Sequence of chain 1.A:
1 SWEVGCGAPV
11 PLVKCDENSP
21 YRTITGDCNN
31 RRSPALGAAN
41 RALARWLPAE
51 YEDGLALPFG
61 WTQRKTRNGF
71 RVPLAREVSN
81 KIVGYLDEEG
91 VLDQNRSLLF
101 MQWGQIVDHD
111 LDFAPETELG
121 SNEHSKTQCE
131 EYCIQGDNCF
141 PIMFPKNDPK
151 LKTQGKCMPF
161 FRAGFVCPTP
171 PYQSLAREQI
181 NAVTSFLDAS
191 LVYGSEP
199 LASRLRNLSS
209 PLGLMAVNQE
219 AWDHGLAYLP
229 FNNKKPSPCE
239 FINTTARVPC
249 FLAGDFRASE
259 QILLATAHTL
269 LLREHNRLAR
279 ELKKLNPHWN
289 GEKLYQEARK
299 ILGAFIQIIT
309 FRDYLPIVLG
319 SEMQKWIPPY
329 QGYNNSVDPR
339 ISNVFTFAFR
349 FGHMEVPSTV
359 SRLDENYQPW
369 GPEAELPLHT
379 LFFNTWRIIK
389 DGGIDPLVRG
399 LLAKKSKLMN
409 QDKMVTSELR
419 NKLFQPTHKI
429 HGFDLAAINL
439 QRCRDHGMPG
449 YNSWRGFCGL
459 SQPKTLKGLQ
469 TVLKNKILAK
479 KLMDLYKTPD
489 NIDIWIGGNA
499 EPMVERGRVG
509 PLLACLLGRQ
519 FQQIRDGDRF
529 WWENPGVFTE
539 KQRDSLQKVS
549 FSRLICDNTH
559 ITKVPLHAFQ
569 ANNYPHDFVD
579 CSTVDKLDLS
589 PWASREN

Binding-site contacts:
Ligand atom O7 contacts residue ASN241 of chain 1.A at 3.4 Å (h-bond).
Ligand atom N2 contacts residue ASN241 of chain 1.A at 3.2 Å (h-bond).
Ligand atom O5 contacts residue ALA244 of chain 1.A at 3.4 Å.
Ligand atom O3 contacts residue TRP384 of chain 1.A at 4.1 Å.
Ligand atom C5 contacts residue ALA244 of chain 1.A at 4.2 Å (hydrophobic).
Ligand atom C4 contacts residue ASN241 of chain 1.A at 4.1 Å.
Ligand atom C2 contacts residue ASN241 of chain 1.A at 2.6 Å.
Ligand atom C5 contacts residue ASN241 of chain 1.A at 3.5 Å.
Ligand atom C5 contacts residue TRP384 of chain 1.A at 4.4 Å (hydrophobic).
Ligand atom O7 contacts residue TRP384 of chain 1.A at 3.7 Å.
Ligand atom O6 contacts residue ASN241 of chain 1.A at 4.3 Å.
Ligand atom C1 contacts residue TRP384 of chain 1.A at 4.0 Å (hydrophobic).
Ligand atom C6 contacts residue ALA244 of chain 1.A at 4.0 Å (hydrophobic).
Ligand atom C1 contacts residue ALA244 of chain 1.A at 4.2 Å (hydrophobic).
Ligand atom O6 contacts residue LYS388 of chain 1.A at 3.4 Å.
Ligand atom C3 contacts residue TRP384 of chain 1.A at 4.3 Å (hydrophobic).
Ligand atom O5 contacts residue ASN241 of chain 1.A at 2.2 Å (h-bond).
Ligand atom C2 contacts residue TRP384 of chain 1.A at 3.7 Å (hydrophobic).
Ligand atom C8 contacts residue THR243 of chain 1.A at 4.4 Å.
Ligand atom O6 contacts residue ALA244 of chain 1.A at 3.5 Å.
Ligand atom C6 contacts residue LYS388 of chain 1.A at 4.1 Å.
Ligand atom O6 contacts residue TRP384 of chain 1.A at 3.4 Å.
Ligand atom C1 contacts residue ASN241 of chain 1.A at 1.4 Å.
Ligand atom C7 contacts residue ASN241 of chain 1.A at 3.5 Å.
Ligand atom O5 contacts residue TRP384 of chain 1.A at 3.8 Å.
Ligand atom C4 contacts residue TRP384 of chain 1.A at 4.0 Å (hydrophobic).
Ligand atom C3 contacts residue ASN241 of chain 1.A at 3.9 Å.

This small molecule binds to this protein.
Small molecule (SMILES): CC(=O)N[C@H]1[C@H](O[C@H]2[C@H](O)[C@@H](NC(C)=O)CO[C@@H]2CO)O[C@H](CO)[C@@H](O)[C@@H]1O